Binding-site contacts:
Ligand atom O7 contacts residue ASN12 of chain 23.E at 3.6 Å.
Ligand atom C5 contacts residue ASN12 of chain 23.E at 4.1 Å.
Ligand atom C7 contacts residue ASN12 of chain 23.E at 3.9 Å.
Ligand atom O5 contacts residue ASN12 of chain 23.E at 2.7 Å (h-bond).
Ligand atom N2 contacts residue ASN12 of chain 23.E at 3.8 Å.
Ligand atom C2 contacts residue ASN12 of chain 23.E at 3.3 Å.
Ligand atom C1 contacts residue ASN12 of chain 23.E at 2.2 Å.

This protein binds this small molecule.
Small molecule (SMILES): CC(=O)N[C@H]1[C@H](O[C@H]2[C@H](O)[C@@H](NC(C)=O)CO[C@@H]2CO)O[C@H](CO)[C@@H](O)[C@@H]1O

Sequence of chain 23.E:
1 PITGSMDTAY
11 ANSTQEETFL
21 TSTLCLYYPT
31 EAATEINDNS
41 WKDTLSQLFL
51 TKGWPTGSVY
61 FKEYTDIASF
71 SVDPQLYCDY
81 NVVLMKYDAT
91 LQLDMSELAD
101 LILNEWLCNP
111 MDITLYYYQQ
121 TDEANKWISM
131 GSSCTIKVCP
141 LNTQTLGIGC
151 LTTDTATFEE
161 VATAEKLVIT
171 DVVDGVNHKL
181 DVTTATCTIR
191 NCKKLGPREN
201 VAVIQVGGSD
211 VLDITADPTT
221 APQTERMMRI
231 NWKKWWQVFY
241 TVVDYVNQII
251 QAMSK